Sequence of chain 41.BA:
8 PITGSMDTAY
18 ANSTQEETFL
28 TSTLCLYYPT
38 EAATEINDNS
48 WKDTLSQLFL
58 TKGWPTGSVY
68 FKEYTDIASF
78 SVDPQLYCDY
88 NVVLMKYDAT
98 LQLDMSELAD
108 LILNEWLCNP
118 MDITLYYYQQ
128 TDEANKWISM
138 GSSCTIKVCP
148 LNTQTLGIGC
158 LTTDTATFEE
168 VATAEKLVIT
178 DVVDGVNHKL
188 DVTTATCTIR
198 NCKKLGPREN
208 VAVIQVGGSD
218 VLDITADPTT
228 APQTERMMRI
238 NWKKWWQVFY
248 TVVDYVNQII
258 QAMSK

This small molecule binds to this protein.
Small molecule (SMILES): CC(=O)N[C@H]1[C@H](O[C@H]2[C@H](O)[C@@H](NC(C)=O)CO[C@@H]2CO)O[C@H](CO)[C@@H](O)[C@@H]1O

Binding-site contacts:
Ligand atom C2 contacts residue ASN19 of chain 41.BA at 2.9 Å.
Ligand atom C8 contacts residue TYR17 of chain 41.BA at 4.4 Å (hydrophobic).
Ligand atom C4 contacts residue ASN19 of chain 41.BA at 4.4 Å.
Ligand atom C3 contacts residue ASN19 of chain 41.BA at 4.0 Å.
Ligand atom O7 contacts residue ASN19 of chain 41.BA at 4.2 Å.
Ligand atom O5 contacts residue ASN19 of chain 41.BA at 2.5 Å (h-bond).
Ligand atom C7 contacts residue ASN19 of chain 41.BA at 3.8 Å.
Ligand atom N2 contacts residue ASN19 of chain 41.BA at 3.2 Å (h-bond).
Ligand atom C1 contacts residue ASN19 of chain 41.BA at 1.6 Å.
Ligand atom C5 contacts residue ASN19 of chain 41.BA at 3.5 Å.